The protein below binds the small molecule below.
Small molecule (SMILES): NS(=O)(=O)c1cccc2c1c([N+](=O)[O-])cc1[nH]c(=O)c(=O)[nH]c12

Sequence of chain 1.F:
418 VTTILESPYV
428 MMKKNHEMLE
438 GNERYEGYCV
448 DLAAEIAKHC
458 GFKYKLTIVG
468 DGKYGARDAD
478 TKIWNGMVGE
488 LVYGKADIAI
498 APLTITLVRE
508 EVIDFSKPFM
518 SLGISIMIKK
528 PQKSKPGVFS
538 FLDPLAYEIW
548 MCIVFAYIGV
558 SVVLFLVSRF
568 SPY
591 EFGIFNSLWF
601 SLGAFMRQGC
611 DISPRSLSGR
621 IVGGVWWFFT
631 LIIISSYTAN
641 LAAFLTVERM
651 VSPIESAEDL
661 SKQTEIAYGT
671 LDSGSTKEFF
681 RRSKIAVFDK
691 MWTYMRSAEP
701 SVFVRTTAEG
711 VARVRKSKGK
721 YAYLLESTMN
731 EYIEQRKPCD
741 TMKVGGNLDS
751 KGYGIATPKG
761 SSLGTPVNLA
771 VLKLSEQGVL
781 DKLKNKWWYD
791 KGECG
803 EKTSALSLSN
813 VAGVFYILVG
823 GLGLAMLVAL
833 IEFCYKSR

Binding-site contacts:
Ligand atom N23 contacts residue TYR471 of chain 1.F at 3.6 Å.
Ligand atom N15 contacts residue TYR753 of chain 1.F at 3.5 Å (h-bond).
Ligand atom O17 contacts residue THR728 of chain 1.F at 4.1 Å.
Ligand atom C05 contacts residue TYR471 of chain 1.F at 3.2 Å (hydrophobic).
Ligand atom C21 contacts residue ARG506 of chain 1.F at 3.3 Å.
Ligand atom O13 contacts residue MET729 of chain 1.F at 3.6 Å.
Ligand atom N14 contacts residue TYR471 of chain 1.F at 3.9 Å.
Ligand atom O12 contacts residue MET729 of chain 1.F at 4.0 Å.
Ligand atom C21 contacts residue TYR471 of chain 1.F at 3.5 Å (hydrophobic).
Ligand atom O20 contacts residue TYR471 of chain 1.F at 3.5 Å.
Ligand atom O22 contacts residue ARG506 of chain 1.F at 2.4 Å (salt-bridge).
Ligand atom C08 contacts residue TYR471 of chain 1.F at 3.7 Å (hydrophobic).
Ligand atom N18 contacts residue TYR471 of chain 1.F at 3.5 Å.
Ligand atom C19 contacts residue PRO499 of chain 1.F at 3.6 Å (hydrophobic).
Ligand atom O17 contacts residue TYR753 of chain 1.F at 2.6 Å (h-bond).
Ligand atom C19 contacts residue LEU500 of chain 1.F at 4.1 Å (hydrophobic).
Ligand atom C07 contacts residue TYR753 of chain 1.F at 3.8 Å (hydrophobic).
Ligand atom O20 contacts residue LEU500 of chain 1.F at 3.4 Å.
Ligand atom C19 contacts residue TYR471 of chain 1.F at 3.4 Å (hydrophobic).
Ligand atom O20 contacts residue PRO499 of chain 1.F at 3.7 Å.
Ligand atom O22 contacts residue TYR471 of chain 1.F at 4.1 Å.
Ligand atom O16 contacts residue TYR471 of chain 1.F at 3.0 Å (h-bond).
Ligand atom C19 contacts residue ARG506 of chain 1.F at 3.5 Å.
Ligand atom C06 contacts residue TYR753 of chain 1.F at 3.6 Å (hydrophobic).
Ligand atom C04 contacts residue TYR471 of chain 1.F at 3.2 Å (hydrophobic).
Ligand atom C07 contacts residue TYR471 of chain 1.F at 3.2 Å (hydrophobic).
Ligand atom O20 contacts residue THR501 of chain 1.F at 3.0 Å (h-bond).
Ligand atom O13 contacts residue GLU726 of chain 1.F at 3.9 Å.
Ligand atom N18 contacts residue THR501 of chain 1.F at 3.7 Å.
Ligand atom C06 contacts residue PRO499 of chain 1.F at 3.2 Å (hydrophobic).
Ligand atom O12 contacts residue THR707 of chain 1.F at 3.2 Å.
Ligand atom C06 contacts residue TYR471 of chain 1.F at 3.3 Å (hydrophobic).
Ligand atom C03 contacts residue TYR471 of chain 1.F at 3.7 Å (hydrophobic).
Ligand atom C10 contacts residue GLU726 of chain 1.F at 4.2 Å.
Ligand atom N15 contacts residue TYR471 of chain 1.F at 3.5 Å (h-bond).
Ligand atom N18 contacts residue PRO499 of chain 1.F at 2.6 Å (h-bond).
Ligand atom O20 contacts residue ARG506 of chain 1.F at 2.7 Å (salt-bridge).
Ligand atom C05 contacts residue PRO499 of chain 1.F at 3.3 Å (hydrophobic).
Ligand atom C19 contacts residue THR501 of chain 1.F at 3.5 Å.
Ligand atom N18 contacts residue LEU500 of chain 1.F at 4.0 Å.